This protein binds this small molecule.
Small molecule (SMILES): CC(=O)N[C@H]1[C@H](O[C@H]2[C@H](O)[C@@H](NC(C)=O)CO[C@@H]2CO)O[C@H](CO)[C@@H](O[C@@H]2O[C@H](CO)[C@@H](O)[C@H](O)[C@@H]2O)[C@@H]1O

Sequence of chain 1.A:
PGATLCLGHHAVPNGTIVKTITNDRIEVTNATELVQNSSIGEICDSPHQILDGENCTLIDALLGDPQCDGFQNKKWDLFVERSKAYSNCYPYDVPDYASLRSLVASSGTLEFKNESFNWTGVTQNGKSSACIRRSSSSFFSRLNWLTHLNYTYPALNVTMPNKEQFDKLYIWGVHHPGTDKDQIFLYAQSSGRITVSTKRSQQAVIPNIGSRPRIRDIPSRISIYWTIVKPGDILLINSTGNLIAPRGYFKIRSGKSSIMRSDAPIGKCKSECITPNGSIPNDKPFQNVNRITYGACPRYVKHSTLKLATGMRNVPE

Sequence of chain 1.B:
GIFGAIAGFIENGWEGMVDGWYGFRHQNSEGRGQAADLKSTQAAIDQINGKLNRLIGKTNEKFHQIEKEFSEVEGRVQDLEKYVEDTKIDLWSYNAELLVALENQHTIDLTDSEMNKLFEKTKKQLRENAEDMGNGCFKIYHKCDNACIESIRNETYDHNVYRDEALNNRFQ

Binding-site contacts:
Ligand atom C6 contacts residue THR312 of chain 1.A at 4.1 Å.
Ligand atom O7 contacts residue ASN32 of chain 1.A at 3.8 Å.
Ligand atom C7 contacts residue THR34 of chain 1.A at 4.5 Å.
Ligand atom C8 contacts residue ILE56 of chain 1.B at 4.4 Å (hydrophobic).
Ligand atom C6 contacts residue THR34 of chain 1.A at 4.3 Å.
Ligand atom O5 contacts residue THR312 of chain 1.A at 3.3 Å (h-bond).
Ligand atom C5 contacts residue THR312 of chain 1.A at 4.4 Å.
Ligand atom C7 contacts residue ASN32 of chain 1.A at 3.6 Å.
Ligand atom O6 contacts residue THR312 of chain 1.A at 4.2 Å.
Ligand atom C2 contacts residue ASN32 of chain 1.A at 2.5 Å.
Ligand atom C1 contacts residue ALA33 of chain 1.A at 4.3 Å (hydrophobic).
Ligand atom C6 contacts residue LEU52 of chain 1.B at 4.3 Å (hydrophobic).
Ligand atom O6 contacts residue LEU52 of chain 1.B at 3.5 Å.
Ligand atom C3 contacts residue ASN32 of chain 1.A at 3.8 Å.
Ligand atom C5 contacts residue ASN32 of chain 1.A at 3.6 Å.
Ligand atom C1 contacts residue ASN32 of chain 1.A at 1.4 Å.
Ligand atom N2 contacts residue ASN32 of chain 1.A at 2.9 Å (h-bond).
Ligand atom C1 contacts residue THR312 of chain 1.A at 3.8 Å.
Ligand atom O5 contacts residue ALA33 of chain 1.A at 4.4 Å.
Ligand atom C4 contacts residue ASN32 of chain 1.A at 4.2 Å.
Ligand atom C8 contacts residue THR34 of chain 1.A at 3.6 Å.
Ligand atom O5 contacts residue ASN32 of chain 1.A at 2.3 Å (h-bond).